The small molecule below binds the protein below.
Small molecule (SMILES): Cc1ccc(NC(=O)c2ccc(CN3CCN(C)CC3)cc2)cc1Nc1nccc(-c2cccnc2)n1

Sequence of chain 2.A:
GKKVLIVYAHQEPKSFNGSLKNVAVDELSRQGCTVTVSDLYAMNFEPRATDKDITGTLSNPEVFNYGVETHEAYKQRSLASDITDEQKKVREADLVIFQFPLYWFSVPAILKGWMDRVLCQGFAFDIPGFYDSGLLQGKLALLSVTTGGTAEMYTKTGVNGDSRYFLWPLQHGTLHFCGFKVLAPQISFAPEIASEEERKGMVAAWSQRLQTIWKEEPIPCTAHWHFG

Binding-site contacts:
Ligand atom C2 contacts residue PHE109 of chain 2.A at 3.7 Å (hydrophobic).
Ligand atom C11 contacts residue PHE129 of chain 1.A at 3.4 Å (hydrophobic).
Ligand atom C17 contacts residue GLY152 of chain 2.A at 3.6 Å.
Ligand atom N3 contacts residue FAD1 of chain 2.C at 3.3 Å (h-bond).
Ligand atom C2 contacts residue PHE181 of chain 1.A at 3.3 Å (hydrophobic).
Ligand atom N3 contacts residue PHE181 of chain 1.A at 3.5 Å.
Ligand atom C29 contacts residue GLY152 of chain 2.A at 3.5 Å.
Ligand atom C9 contacts residue PHE129 of chain 1.A at 3.4 Å (hydrophobic).
Ligand atom C6 contacts residue FAD1 of chain 2.C at 3.1 Å.
Ligand atom C12 contacts residue TRP108 of chain 2.A at 3.5 Å (hydrophobic).
Ligand atom C26 contacts residue MET157 of chain 2.A at 3.7 Å (hydrophobic).
Ligand atom N8 contacts residue FAD1 of chain 2.C at 3.4 Å (h-bond).
Ligand atom C11 contacts residue TRP108 of chain 2.A at 3.6 Å (hydrophobic).
Ligand atom C14 contacts residue FAD1 of chain 2.C at 3.7 Å.
Ligand atom N10 contacts residue PHE129 of chain 1.A at 3.3 Å.
Ligand atom C1 contacts residue GLY177 of chain 1.A at 3.5 Å.
Ligand atom N13 contacts residue FAD1 of chain 2.C at 3.7 Å.
Ligand atom C7 contacts residue FAD1 of chain 2.C at 3.3 Å.
Ligand atom C19 contacts residue FAD1 of chain 2.C at 3.7 Å.
Ligand atom C18 contacts residue GLU196 of chain 2.A at 3.3 Å.
Ligand atom C1 contacts residue PHE181 of chain 1.A at 3.5 Å (hydrophobic).
Ligand atom C28 contacts residue MET157 of chain 2.A at 3.6 Å (hydrophobic).
Ligand atom C1 contacts residue PHE109 of chain 2.A at 3.7 Å (hydrophobic).
Ligand atom C5 contacts residue FAD1 of chain 2.C at 3.2 Å.
Ligand atom C18 contacts residue FAD1 of chain 2.C at 3.7 Å.
Ligand atom C1 contacts residue FAD1 of chain 2.C at 3.3 Å.
Ligand atom C16 contacts residue GLY152 of chain 2.A at 3.7 Å.
Ligand atom C4 contacts residue PHE181 of chain 1.A at 3.5 Å (hydrophobic).
Ligand atom N21 contacts residue GLY152 of chain 2.A at 3.7 Å.
Ligand atom C11 contacts residue FAD1 of chain 2.C at 3.3 Å.
Ligand atom C27 contacts residue MET157 of chain 2.A at 3.6 Å (hydrophobic).
Ligand atom N10 contacts residue FAD1 of chain 2.C at 3.6 Å.
Ligand atom C6 contacts residue TRP108 of chain 2.A at 3.6 Å (hydrophobic).
Ligand atom C12 contacts residue FAD1 of chain 2.C at 3.3 Å.
Ligand atom C2 contacts residue FAD1 of chain 2.C at 3.5 Å.
Ligand atom C20 contacts residue FAD1 of chain 2.C at 3.6 Å.
Ligand atom C4 contacts residue FAD1 of chain 2.C at 3.4 Å.
Ligand atom C6 contacts residue PHE181 of chain 1.A at 3.5 Å (hydrophobic).
Ligand atom C5 contacts residue PHE181 of chain 1.A at 3.6 Å (hydrophobic).
Ligand atom C9 contacts residue FAD1 of chain 2.C at 3.4 Å.

Sequence of chain 1.A:
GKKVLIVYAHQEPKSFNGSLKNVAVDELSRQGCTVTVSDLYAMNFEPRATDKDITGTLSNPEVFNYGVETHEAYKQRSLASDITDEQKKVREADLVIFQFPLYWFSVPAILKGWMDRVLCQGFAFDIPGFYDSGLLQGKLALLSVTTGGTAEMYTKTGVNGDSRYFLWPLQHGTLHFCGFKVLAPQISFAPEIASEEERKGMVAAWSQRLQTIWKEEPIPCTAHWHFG